Sequence of chain 1.D:
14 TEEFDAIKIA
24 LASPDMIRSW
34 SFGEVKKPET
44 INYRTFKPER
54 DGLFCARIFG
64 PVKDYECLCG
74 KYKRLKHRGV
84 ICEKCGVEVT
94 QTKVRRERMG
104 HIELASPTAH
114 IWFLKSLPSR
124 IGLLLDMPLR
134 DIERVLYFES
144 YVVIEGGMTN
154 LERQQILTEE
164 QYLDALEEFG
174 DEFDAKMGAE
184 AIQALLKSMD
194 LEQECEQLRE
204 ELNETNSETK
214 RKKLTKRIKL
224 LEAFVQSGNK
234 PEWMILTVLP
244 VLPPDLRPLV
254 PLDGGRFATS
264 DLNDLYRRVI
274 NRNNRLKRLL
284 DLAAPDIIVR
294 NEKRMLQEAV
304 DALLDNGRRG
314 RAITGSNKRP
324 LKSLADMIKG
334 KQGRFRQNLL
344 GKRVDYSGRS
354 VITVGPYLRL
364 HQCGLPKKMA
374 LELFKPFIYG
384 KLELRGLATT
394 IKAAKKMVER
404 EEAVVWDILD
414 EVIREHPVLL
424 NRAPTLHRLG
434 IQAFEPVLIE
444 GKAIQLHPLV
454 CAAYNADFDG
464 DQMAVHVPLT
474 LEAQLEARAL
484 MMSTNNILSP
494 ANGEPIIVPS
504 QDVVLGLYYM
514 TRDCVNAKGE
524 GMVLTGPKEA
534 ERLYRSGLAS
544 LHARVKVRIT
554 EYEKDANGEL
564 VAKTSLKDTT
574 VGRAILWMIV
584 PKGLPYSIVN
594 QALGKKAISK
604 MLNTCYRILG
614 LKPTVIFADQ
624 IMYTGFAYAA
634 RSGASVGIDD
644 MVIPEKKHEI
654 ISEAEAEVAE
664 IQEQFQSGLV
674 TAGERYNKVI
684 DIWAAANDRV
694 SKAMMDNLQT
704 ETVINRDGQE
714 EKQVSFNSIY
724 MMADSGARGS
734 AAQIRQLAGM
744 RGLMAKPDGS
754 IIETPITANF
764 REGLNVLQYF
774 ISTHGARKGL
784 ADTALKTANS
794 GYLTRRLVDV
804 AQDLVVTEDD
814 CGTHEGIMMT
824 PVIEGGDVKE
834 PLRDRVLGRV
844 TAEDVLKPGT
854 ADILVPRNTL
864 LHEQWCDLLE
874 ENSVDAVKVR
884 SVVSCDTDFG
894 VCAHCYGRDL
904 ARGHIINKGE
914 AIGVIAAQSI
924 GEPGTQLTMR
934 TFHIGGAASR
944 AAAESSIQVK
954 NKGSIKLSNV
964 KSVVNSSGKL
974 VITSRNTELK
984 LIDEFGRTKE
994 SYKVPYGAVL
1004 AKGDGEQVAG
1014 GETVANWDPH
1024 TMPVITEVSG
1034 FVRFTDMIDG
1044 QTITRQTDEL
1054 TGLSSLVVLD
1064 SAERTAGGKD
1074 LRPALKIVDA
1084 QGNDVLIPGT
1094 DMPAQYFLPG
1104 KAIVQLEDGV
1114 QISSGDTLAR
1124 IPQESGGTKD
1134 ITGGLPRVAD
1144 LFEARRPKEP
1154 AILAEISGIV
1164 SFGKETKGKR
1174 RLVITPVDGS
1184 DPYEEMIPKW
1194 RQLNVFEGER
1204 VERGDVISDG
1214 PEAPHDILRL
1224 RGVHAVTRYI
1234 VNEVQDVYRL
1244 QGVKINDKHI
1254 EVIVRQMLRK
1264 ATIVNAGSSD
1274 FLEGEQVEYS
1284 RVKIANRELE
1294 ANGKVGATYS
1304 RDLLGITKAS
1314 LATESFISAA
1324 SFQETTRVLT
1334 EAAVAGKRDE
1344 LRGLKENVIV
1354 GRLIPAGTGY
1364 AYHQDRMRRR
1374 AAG

A protein and the small-molecule ligand that binds it are described below.
Small molecule (SMILES): Nc1nc2c(ncn2[C@@H]2O[C@H](CO[P](=O)(O)OP(=O)(O)O)[C@@H](O[P](=O)(O)OP(=O)(O)O)[C@H]2O)c(=O)[nH]1

Sequence of chain 1.E:
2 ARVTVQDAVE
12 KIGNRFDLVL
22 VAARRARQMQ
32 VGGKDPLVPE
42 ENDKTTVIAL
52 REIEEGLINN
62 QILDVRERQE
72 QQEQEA

Binding-site contacts:
Ligand atom C6 contacts residue ARG362 of chain 1.D at 3.8 Å.
Ligand atom C6 contacts residue ILE619 of chain 1.D at 3.7 Å (hydrophobic).
Ligand atom N2 contacts residue ILE619 of chain 1.D at 3.8 Å.
Ligand atom O3D contacts residue LYS615 of chain 1.D at 4.0 Å.
Ligand atom N1 contacts residue ILE619 of chain 1.D at 3.5 Å.
Ligand atom N3 contacts residue ILE619 of chain 1.D at 3.3 Å.
Ligand atom O2B contacts residue ARG417 of chain 1.D at 4.0 Å.
Ligand atom O3C contacts residue VAL4 of chain 1.E at 3.0 Å.
Ligand atom O3C contacts residue ALA2 of chain 1.E at 3.9 Å.
Ligand atom O6 contacts residue GLN623 of chain 1.D at 3.5 Å (h-bond).
Ligand atom O3' contacts residue VAL4 of chain 1.E at 3.8 Å.
Ligand atom O2C contacts residue VAL4 of chain 1.E at 3.7 Å.
Ligand atom N2 contacts residue ASP622 of chain 1.D at 2.2 Å (salt-bridge).
Ligand atom O2D contacts residue ALA2 of chain 1.E at 3.3 Å.
Ligand atom C2 contacts residue ILE619 of chain 1.D at 3.2 Å (hydrophobic).
Ligand atom PB contacts residue ARG3 of chain 1.E at 3.6 Å.
Ligand atom PD contacts residue ALA2 of chain 1.E at 3.8 Å.
Ligand atom N1 contacts residue ARG362 of chain 1.D at 3.6 Å.
Ligand atom O4' contacts residue ARG362 of chain 1.D at 3.9 Å.
Ligand atom O1B contacts residue ARG3 of chain 1.E at 3.4 Å (salt-bridge).
Ligand atom C5 contacts residue ARG362 of chain 1.D at 3.8 Å.
Ligand atom C2 contacts residue ARG362 of chain 1.D at 3.4 Å.
Ligand atom O3B contacts residue ARG3 of chain 1.E at 2.7 Å (salt-bridge).
Ligand atom C4 contacts residue ARG362 of chain 1.D at 3.7 Å.
Ligand atom C2 contacts residue ASP622 of chain 1.D at 3.1 Å.
Ligand atom O2A contacts residue GLU42 of chain 1.E at 3.5 Å (salt-bridge).
Ligand atom O6 contacts residue ILE619 of chain 1.D at 4.1 Å.
Ligand atom O1D contacts residue ALA2 of chain 1.E at 3.1 Å (h-bond).
Ligand atom PC contacts residue VAL4 of chain 1.E at 3.7 Å.
Ligand atom O2' contacts residue LYS615 of chain 1.D at 3.5 Å.
Ligand atom C4 contacts residue ILE619 of chain 1.D at 3.5 Å (hydrophobic).
Ligand atom O1D contacts residue ARG52 of chain 1.E at 4.0 Å.
Ligand atom N1 contacts residue ASP622 of chain 1.D at 3.1 Å (salt-bridge).
Ligand atom C5 contacts residue ILE619 of chain 1.D at 3.8 Å (hydrophobic).
Ligand atom N2 contacts residue ARG362 of chain 1.D at 3.4 Å.
Ligand atom N2 contacts residue LEU363 of chain 1.D at 4.1 Å.
Ligand atom O2C contacts residue ARG3 of chain 1.E at 3.3 Å (salt-bridge).
Ligand atom N2 contacts residue VAL618 of chain 1.D at 3.6 Å.
Ligand atom O4' contacts residue HIS364 of chain 1.D at 4.2 Å.
Ligand atom N3 contacts residue ARG362 of chain 1.D at 3.4 Å.